Binding-site contacts:
Ligand atom O10 contacts residue GLY401 of chain 1.A at 3.8 Å.
Ligand atom P18 contacts residue ARG373 of chain 1.A at 3.7 Å.
Ligand atom O17 contacts residue ARG373 of chain 1.A at 3.6 Å (salt-bridge).
Ligand atom C16 contacts residue ALA405 of chain 1.A at 3.6 Å (hydrophobic).
Ligand atom N6 contacts residue GLY400 of chain 1.A at 3.3 Å (h-bond).
Ligand atom C1 contacts residue GLY400 of chain 1.A at 3.3 Å.
Ligand atom O20 contacts residue ARG373 of chain 1.A at 3.4 Å (salt-bridge).
Ligand atom N4 contacts residue GLY400 of chain 1.A at 3.1 Å (h-bond).
Ligand atom C16 contacts residue SER406 of chain 1.A at 3.8 Å.
Ligand atom O17 contacts residue SER406 of chain 1.A at 3.3 Å.
Ligand atom C9 contacts residue GLY401 of chain 1.A at 3.9 Å.
Ligand atom O17 contacts residue GLY407 of chain 1.A at 3.6 Å (h-bond).
Ligand atom O20 contacts residue SER371 of chain 1.A at 2.4 Å (h-bond).
Ligand atom C2 contacts residue GLY401 of chain 1.A at 3.5 Å.
Ligand atom C1 contacts residue HIS61 of chain 1.A at 3.8 Å.
Ligand atom O20 contacts residue LYS369 of chain 1.A at 3.6 Å (salt-bridge).
Ligand atom C9 contacts residue GLY400 of chain 1.A at 3.8 Å.
Ligand atom O15 contacts residue HIS107 of chain 1.A at 3.8 Å.
Ligand atom C3 contacts residue GLY401 of chain 1.A at 3.3 Å.
Ligand atom C12 contacts residue HIS107 of chain 1.A at 3.6 Å.
Ligand atom P18 contacts residue SER371 of chain 1.A at 3.7 Å.
Ligand atom O20 contacts residue SER406 of chain 1.A at 3.7 Å.
Ligand atom O10 contacts residue GLY407 of chain 1.A at 3.9 Å.
Ligand atom O21 contacts residue LYS369 of chain 1.A at 3.5 Å (salt-bridge).
Ligand atom N7 contacts residue ASN398 of chain 1.A at 3.7 Å.
Ligand atom O8 contacts residue GLY407 of chain 1.A at 3.7 Å.
Ligand atom O10 contacts residue GLY400 of chain 1.A at 3.5 Å (h-bond).
Ligand atom C2 contacts residue GLY400 of chain 1.A at 3.1 Å.
Ligand atom C5 contacts residue GLY400 of chain 1.A at 3.1 Å.
Ligand atom N4 contacts residue GLY401 of chain 1.A at 3.7 Å.
Ligand atom N6 contacts residue HIS61 of chain 1.A at 3.8 Å.
Ligand atom N7 contacts residue HIS61 of chain 1.A at 3.5 Å.
Ligand atom C13 contacts residue HIS107 of chain 1.A at 3.2 Å.
Ligand atom O19 contacts residue ARG373 of chain 1.A at 3.3 Å (salt-bridge).
Ligand atom C9 contacts residue HIS107 of chain 1.A at 3.8 Å.
Ligand atom N7 contacts residue GLY399 of chain 1.A at 3.4 Å.
Ligand atom O8 contacts residue GLY400 of chain 1.A at 3.7 Å.
Ligand atom C3 contacts residue GLY400 of chain 1.A at 3.2 Å.
Ligand atom N7 contacts residue GLY400 of chain 1.A at 3.2 Å (h-bond).
Ligand atom O14 contacts residue HIS107 of chain 1.A at 2.9 Å (h-bond).

The protein below binds the small molecule below.
Small molecule (SMILES): Nc1ccn(-c2oc(COP(=O)(O)O)c(O)c2O)c(=O)n1

Sequence of chain 1.A:
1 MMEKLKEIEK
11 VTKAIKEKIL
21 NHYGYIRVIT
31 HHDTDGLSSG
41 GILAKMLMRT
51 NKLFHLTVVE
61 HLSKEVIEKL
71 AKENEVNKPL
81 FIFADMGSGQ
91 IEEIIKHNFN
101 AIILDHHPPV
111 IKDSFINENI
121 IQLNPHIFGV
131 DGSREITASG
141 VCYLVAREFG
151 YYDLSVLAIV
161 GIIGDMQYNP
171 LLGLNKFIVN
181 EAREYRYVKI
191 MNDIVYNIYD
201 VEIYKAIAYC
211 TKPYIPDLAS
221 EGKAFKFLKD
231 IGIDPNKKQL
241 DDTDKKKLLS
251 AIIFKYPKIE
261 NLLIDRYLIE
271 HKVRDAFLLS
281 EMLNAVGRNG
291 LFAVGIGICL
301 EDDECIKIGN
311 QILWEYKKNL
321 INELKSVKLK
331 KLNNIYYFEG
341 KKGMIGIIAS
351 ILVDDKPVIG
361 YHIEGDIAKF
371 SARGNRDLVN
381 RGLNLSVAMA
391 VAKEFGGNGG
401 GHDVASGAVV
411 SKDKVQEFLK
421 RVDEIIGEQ